The small molecule below binds the protein below.
Small molecule (SMILES): CCNc1cc2oc3c/c(=[NH+]/CC)c(C)cc-3c(-c3ccccc3C(=O)OCC)c2cc1C

Sequence of chain 1.A:
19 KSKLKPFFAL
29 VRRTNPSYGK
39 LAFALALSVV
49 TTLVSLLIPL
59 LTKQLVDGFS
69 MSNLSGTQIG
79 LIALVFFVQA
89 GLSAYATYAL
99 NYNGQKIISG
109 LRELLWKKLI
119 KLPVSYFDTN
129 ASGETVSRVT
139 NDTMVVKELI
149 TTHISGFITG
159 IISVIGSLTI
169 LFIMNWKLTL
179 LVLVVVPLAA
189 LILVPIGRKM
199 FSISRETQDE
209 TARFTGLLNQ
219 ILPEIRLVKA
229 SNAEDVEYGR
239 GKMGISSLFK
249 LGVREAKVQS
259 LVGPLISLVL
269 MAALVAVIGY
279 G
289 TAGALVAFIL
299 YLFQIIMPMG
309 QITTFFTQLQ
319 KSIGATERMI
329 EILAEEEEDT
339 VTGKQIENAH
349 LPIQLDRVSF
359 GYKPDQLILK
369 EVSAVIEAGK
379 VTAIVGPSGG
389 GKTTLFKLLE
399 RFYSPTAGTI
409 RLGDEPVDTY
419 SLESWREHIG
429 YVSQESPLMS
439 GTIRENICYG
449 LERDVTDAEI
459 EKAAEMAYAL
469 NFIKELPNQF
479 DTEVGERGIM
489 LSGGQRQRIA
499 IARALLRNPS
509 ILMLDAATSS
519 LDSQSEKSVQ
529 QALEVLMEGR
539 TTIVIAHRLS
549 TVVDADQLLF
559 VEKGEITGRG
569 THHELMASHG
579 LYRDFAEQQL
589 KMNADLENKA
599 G

Sequence of chain 1.B:
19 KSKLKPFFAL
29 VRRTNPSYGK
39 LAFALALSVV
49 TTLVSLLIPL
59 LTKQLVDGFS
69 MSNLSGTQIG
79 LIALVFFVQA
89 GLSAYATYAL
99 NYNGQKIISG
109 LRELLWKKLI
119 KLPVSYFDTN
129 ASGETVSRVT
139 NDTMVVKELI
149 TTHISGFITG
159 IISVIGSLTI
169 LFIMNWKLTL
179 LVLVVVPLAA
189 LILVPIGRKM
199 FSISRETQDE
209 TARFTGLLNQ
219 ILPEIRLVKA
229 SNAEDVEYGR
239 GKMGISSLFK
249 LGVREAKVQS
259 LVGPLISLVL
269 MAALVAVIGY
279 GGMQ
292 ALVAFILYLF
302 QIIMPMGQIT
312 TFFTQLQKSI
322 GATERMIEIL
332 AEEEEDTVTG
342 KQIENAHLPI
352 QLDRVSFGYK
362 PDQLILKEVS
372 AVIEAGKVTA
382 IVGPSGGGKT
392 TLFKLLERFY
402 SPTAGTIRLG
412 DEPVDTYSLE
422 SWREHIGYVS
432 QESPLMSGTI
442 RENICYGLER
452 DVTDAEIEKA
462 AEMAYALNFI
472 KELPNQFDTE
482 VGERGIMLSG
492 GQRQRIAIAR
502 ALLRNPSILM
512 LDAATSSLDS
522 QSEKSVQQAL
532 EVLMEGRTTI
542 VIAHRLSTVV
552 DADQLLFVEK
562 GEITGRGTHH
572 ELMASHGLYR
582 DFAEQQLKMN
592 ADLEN

Binding-site contacts:
Ligand atom C12 contacts residue ILE304 of chain 1.B at 3.9 Å (hydrophobic).
Ligand atom C23 contacts residue SER265 of chain 1.B at 3.2 Å.
Ligand atom C23 contacts residue ILE264 of chain 1.B at 3.3 Å (hydrophobic).
Ligand atom C10 contacts residue ILE304 of chain 1.B at 4.0 Å (hydrophobic).
Ligand atom C16 contacts residue SER53 of chain 1.A at 4.3 Å.
Ligand atom C24 contacts residue THR312 of chain 1.B at 4.4 Å.
Ligand atom C17 contacts residue SER53 of chain 1.A at 3.4 Å.
Ligand atom C22 contacts residue SER265 of chain 1.B at 3.4 Å.
Ligand atom C22 contacts residue ILE264 of chain 1.B at 4.5 Å (hydrophobic).
Ligand atom C13 contacts residue ILE304 of chain 1.B at 3.9 Å (hydrophobic).
Ligand atom C16 contacts residue THR49 of chain 1.A at 4.3 Å.
Ligand atom C8 contacts residue ILE304 of chain 1.B at 3.9 Å (hydrophobic).
Ligand atom C18 contacts residue SER53 of chain 1.A at 4.3 Å.
Ligand atom C23 contacts residue LEU268 of chain 1.B at 3.7 Å (hydrophobic).
Ligand atom C20 contacts residue PHE85 of chain 1.A at 4.0 Å (hydrophobic).
Ligand atom O27 contacts residue MET305 of chain 1.B at 4.0 Å.
Ligand atom C29 contacts residue PHE301 of chain 1.B at 4.4 Å (hydrophobic).
Ligand atom C26 contacts residue ILE304 of chain 1.B at 4.3 Å (hydrophobic).
Ligand atom C7 contacts residue ILE304 of chain 1.B at 4.0 Å (hydrophobic).
Ligand atom C11 contacts residue ILE304 of chain 1.B at 4.0 Å (hydrophobic).
Ligand atom C25 contacts residue THR312 of chain 1.B at 3.5 Å.
Ligand atom O27 contacts residue ILE304 of chain 1.B at 3.3 Å.